This protein binds this small molecule.
Small molecule (SMILES): CC(=O)N[C@@H]1[C@@H](O)[C@H](O)[C@@H](CO)O[C@H]1O

Sequence of chain 1.E:
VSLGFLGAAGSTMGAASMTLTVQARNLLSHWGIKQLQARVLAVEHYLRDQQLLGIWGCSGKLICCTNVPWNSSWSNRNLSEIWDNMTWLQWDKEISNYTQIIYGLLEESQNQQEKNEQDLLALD

Binding-site contacts:
Ligand atom N2 contacts residue ASN126 of chain 1.E at 2.9 Å (h-bond).
Ligand atom C8 contacts residue LYS122 of chain 1.E at 4.0 Å.
Ligand atom O5 contacts residue ASN126 of chain 1.E at 2.4 Å (h-bond).
Ligand atom C2 contacts residue ASN126 of chain 1.E at 2.5 Å.
Ligand atom C5 contacts residue ASN126 of chain 1.E at 3.7 Å.
Ligand atom C3 contacts residue ASN126 of chain 1.E at 3.8 Å.
Ligand atom C7 contacts residue ASN126 of chain 1.E at 3.2 Å.
Ligand atom C1 contacts residue ASN126 of chain 1.E at 1.4 Å.
Ligand atom C4 contacts residue ASN126 of chain 1.E at 4.2 Å.
Ligand atom C8 contacts residue GLU123 of chain 1.E at 4.0 Å.
Ligand atom C8 contacts residue ASN126 of chain 1.E at 4.4 Å.
Ligand atom O7 contacts residue ASN126 of chain 1.E at 3.0 Å (h-bond).